A protein and the small-molecule ligand that binds it are described below.
Small molecule (SMILES): CO[C@@H](C(=O)N[C@H]1CC[C@@H](O)CNC1=O)[C@H](O)[C@@H](O)[C@H](O)/C=C/C(C)(C)C

Sequence of chain 1.A:
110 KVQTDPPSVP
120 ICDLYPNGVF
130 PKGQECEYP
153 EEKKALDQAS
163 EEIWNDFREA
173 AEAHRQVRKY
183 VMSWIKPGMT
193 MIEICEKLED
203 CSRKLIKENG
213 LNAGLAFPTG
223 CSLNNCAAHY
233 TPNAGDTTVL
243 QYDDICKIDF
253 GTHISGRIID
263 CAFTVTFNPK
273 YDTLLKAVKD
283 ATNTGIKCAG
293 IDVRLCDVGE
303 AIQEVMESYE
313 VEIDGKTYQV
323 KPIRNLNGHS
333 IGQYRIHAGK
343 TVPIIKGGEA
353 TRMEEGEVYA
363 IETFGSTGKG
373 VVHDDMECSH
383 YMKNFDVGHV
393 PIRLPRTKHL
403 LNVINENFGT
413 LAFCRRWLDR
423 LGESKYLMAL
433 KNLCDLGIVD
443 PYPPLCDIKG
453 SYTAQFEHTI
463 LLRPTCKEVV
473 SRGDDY

Binding-site contacts:
Ligand atom N9 contacts residue ASN329 of chain 1.A at 3.1 Å (h-bond).
Ligand atom O23 contacts residue CO1 of chain 1.C at 2.3 Å.
Ligand atom O22 contacts residue HIS339 of chain 1.A at 2.7 Å (h-bond).
Ligand atom O22 contacts residue HIS331 of chain 1.A at 3.0 Å (h-bond).
Ligand atom C14 contacts residue CO1 of chain 1.C at 3.2 Å.
Ligand atom C13 contacts residue CO1 of chain 1.C at 3.3 Å.
Ligand atom O24 contacts residue ASP251 of chain 1.A at 3.0 Å (salt-bridge).
Ligand atom O23 contacts residue ASP262 of chain 1.A at 3.4 Å (salt-bridge).
Ligand atom O8 contacts residue LEU328 of chain 1.A at 3.5 Å.
Ligand atom O11 contacts residue HIS231 of chain 1.A at 3.2 Å (h-bond).
Ligand atom C20 contacts residue ALA414 of chain 1.A at 3.4 Å (hydrophobic).
Ligand atom C19 contacts residue HIS231 of chain 1.A at 3.6 Å.
Ligand atom O8 contacts residue ASN329 of chain 1.A at 2.9 Å (h-bond).
Ligand atom C20 contacts residue PHE219 of chain 1.A at 3.7 Å (hydrophobic).
Ligand atom O23 contacts residue GLU364 of chain 1.A at 2.7 Å (salt-bridge).
Ligand atom O22 contacts residue GLU364 of chain 1.A at 3.5 Å (salt-bridge).
Ligand atom C15 contacts residue CO1 of chain 1.C at 3.7 Å.
Ligand atom C13 contacts residue HIS339 of chain 1.A at 3.5 Å.
Ligand atom C14 contacts residue ASP251 of chain 1.A at 3.6 Å.
Ligand atom O7 contacts residue THR343 of chain 1.A at 2.9 Å (h-bond).
Ligand atom O23 contacts residue CO1 of chain 1.B at 2.2 Å.
Ligand atom C12 contacts residue GLU364 of chain 1.A at 3.5 Å.
Ligand atom C15 contacts residue CO1 of chain 1.B at 3.0 Å.
Ligand atom O24 contacts residue ASP262 of chain 1.A at 3.1 Å (salt-bridge).
Ligand atom O24 contacts residue PHE219 of chain 1.A at 3.1 Å.
Ligand atom C19 contacts residue HIS382 of chain 1.A at 3.7 Å.
Ligand atom O11 contacts residue HIS339 of chain 1.A at 3.4 Å.
Ligand atom C10 contacts residue HIS339 of chain 1.A at 3.6 Å.
Ligand atom O21 contacts residue HIS231 of chain 1.A at 3.0 Å (h-bond).
Ligand atom C14 contacts residue CO1 of chain 1.B at 3.1 Å.
Ligand atom C15 contacts residue ASP262 of chain 1.A at 3.6 Å.
Ligand atom C25 contacts residue HIS231 of chain 1.A at 3.8 Å.
Ligand atom O23 contacts residue GLU459 of chain 1.A at 3.3 Å (salt-bridge).
Ligand atom O22 contacts residue CO1 of chain 1.C at 2.5 Å.
Ligand atom C25 contacts residue LEU328 of chain 1.A at 3.5 Å (hydrophobic).
Ligand atom O24 contacts residue CO1 of chain 1.B at 2.2 Å.
Ligand atom C25 contacts residue PHE366 of chain 1.A at 3.6 Å (hydrophobic).
Ligand atom N1 contacts residue ASN329 of chain 1.A at 3.6 Å.
Ligand atom O23 contacts residue ASP251 of chain 1.A at 3.2 Å (salt-bridge).
Ligand atom O22 contacts residue ASP262 of chain 1.A at 3.6 Å.